The protein below binds the small molecule below.
Small molecule (SMILES): CC(=O)N[C@@H]1[C@@H](O)[C@H](O)[C@@H](CO)O[C@H]1O

Sequence of chain 1.C:
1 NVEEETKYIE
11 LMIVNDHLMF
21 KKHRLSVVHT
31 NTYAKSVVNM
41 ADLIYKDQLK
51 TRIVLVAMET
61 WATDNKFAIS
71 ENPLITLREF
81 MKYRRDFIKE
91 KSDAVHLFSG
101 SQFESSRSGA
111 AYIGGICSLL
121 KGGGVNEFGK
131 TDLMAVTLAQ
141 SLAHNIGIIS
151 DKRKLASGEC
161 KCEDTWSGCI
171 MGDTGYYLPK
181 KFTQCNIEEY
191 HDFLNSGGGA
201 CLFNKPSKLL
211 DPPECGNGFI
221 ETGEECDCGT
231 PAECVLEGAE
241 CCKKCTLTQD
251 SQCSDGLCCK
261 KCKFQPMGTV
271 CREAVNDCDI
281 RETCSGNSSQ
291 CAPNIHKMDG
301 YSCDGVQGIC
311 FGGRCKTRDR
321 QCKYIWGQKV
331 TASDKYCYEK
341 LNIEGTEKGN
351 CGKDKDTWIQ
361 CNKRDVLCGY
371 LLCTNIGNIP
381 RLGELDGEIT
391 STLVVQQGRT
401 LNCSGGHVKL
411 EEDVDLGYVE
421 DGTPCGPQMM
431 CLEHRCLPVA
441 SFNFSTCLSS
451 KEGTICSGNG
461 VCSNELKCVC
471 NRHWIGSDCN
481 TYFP

Binding-site contacts:
Ligand atom C3 contacts residue ASN287 of chain 1.C at 3.7 Å.
Ligand atom C2 contacts residue ASN287 of chain 1.C at 2.3 Å.
Ligand atom C7 contacts residue ASN287 of chain 1.C at 3.2 Å.
Ligand atom C1 contacts residue ASN287 of chain 1.C at 1.4 Å.
Ligand atom C8 contacts residue ASN287 of chain 1.C at 3.4 Å.
Ligand atom C4 contacts residue ASN287 of chain 1.C at 4.2 Å.
Ligand atom N2 contacts residue ASN287 of chain 1.C at 2.6 Å (h-bond).
Ligand atom O7 contacts residue ASN287 of chain 1.C at 4.0 Å.
Ligand atom O5 contacts residue ASN287 of chain 1.C at 2.5 Å (h-bond).
Ligand atom C5 contacts residue ASN287 of chain 1.C at 3.7 Å.